Sequence of chain 12.Q:
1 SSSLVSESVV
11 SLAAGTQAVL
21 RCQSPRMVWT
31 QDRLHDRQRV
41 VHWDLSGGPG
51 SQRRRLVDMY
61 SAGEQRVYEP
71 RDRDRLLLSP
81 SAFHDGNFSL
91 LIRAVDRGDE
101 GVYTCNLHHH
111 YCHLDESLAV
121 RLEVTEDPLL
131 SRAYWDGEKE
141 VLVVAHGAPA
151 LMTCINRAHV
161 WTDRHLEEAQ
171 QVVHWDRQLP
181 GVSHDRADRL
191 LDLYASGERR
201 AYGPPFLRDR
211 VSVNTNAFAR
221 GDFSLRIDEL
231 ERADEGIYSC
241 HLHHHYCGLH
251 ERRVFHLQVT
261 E

A protein and the small-molecule ligand that binds it are described below.
Small molecule (SMILES): CC(=O)N[C@@H]1[C@@H](O)[C@H](O)[C@@H](CO)O[C@H]1O

Binding-site contacts:
Ligand atom C3 contacts residue ASN87 of chain 12.Q at 3.7 Å.
Ligand atom C1 contacts residue ASN87 of chain 12.Q at 1.4 Å.
Ligand atom C5 contacts residue LEU151 of chain 12.Q at 4.1 Å (hydrophobic).
Ligand atom C5 contacts residue ASN87 of chain 12.Q at 3.7 Å.
Ligand atom O6 contacts residue LEU151 of chain 12.Q at 3.4 Å.
Ligand atom C2 contacts residue ASN87 of chain 12.Q at 2.4 Å.
Ligand atom C4 contacts residue LEU151 of chain 12.Q at 4.4 Å (hydrophobic).
Ligand atom C1 contacts residue SER89 of chain 12.Q at 4.5 Å.
Ligand atom C4 contacts residue ASN87 of chain 12.Q at 4.2 Å.
Ligand atom N2 contacts residue ASN87 of chain 12.Q at 2.9 Å (h-bond).
Ligand atom C5 contacts residue SER89 of chain 12.Q at 4.3 Å.
Ligand atom O7 contacts residue ASN87 of chain 12.Q at 3.9 Å.
Ligand atom O4 contacts residue LEU151 of chain 12.Q at 3.7 Å.
Ligand atom O5 contacts residue SER89 of chain 12.Q at 4.1 Å.
Ligand atom O5 contacts residue ASN87 of chain 12.Q at 2.3 Å (h-bond).
Ligand atom O7 contacts residue ASP85 of chain 12.Q at 4.3 Å.
Ligand atom C7 contacts residue ASN87 of chain 12.Q at 3.6 Å.
Ligand atom C6 contacts residue LEU151 of chain 12.Q at 3.8 Å (hydrophobic).
Ligand atom O5 contacts residue SER79 of chain 12.Q at 4.4 Å.